Binding-site contacts:
Ligand atom OG contacts residue ILE101 of chain 1.J at 2.7 Å (h-bond).
Ligand atom CG contacts residue ARG100 of chain 1.J at 3.6 Å.
Ligand atom CD2 contacts residue TYR33 of chain 1.J at 3.4 Å (hydrophobic).
Ligand atom C contacts residue GLY99 of chain 1.J at 3.3 Å.
Ligand atom OG contacts residue THR100 of chain 1.K at 3.1 Å (h-bond).
Ligand atom OG contacts residue VAL104 of chain 1.J at 3.6 Å (h-bond).
Ligand atom CZ contacts residue TYR32 of chain 1.J at 3.3 Å (hydrophobic).
Ligand atom CB contacts residue PHE98 of chain 1.K at 3.6 Å (hydrophobic).
Ligand atom OG contacts residue SER99 of chain 1.K at 3.4 Å.
Ligand atom N contacts residue THR105 of chain 1.J at 3.0 Å (h-bond).
Ligand atom CD contacts residue TYR31 of chain 1.K at 3.5 Å (hydrophobic).
Ligand atom NH1 contacts residue TYR32 of chain 1.J at 2.7 Å (h-bond).
Ligand atom CD1 contacts residue ASN52 of chain 1.J at 3.4 Å.
Ligand atom CA contacts residue TYR31 of chain 1.K at 3.5 Å (hydrophobic).
Ligand atom C contacts residue TYR33 of chain 1.J at 3.4 Å (hydrophobic).
Ligand atom O contacts residue TYR32 of chain 1.J at 3.2 Å.
Ligand atom CB contacts residue TYR31 of chain 1.K at 3.4 Å (hydrophobic).
Ligand atom CB contacts residue ILE101 of chain 1.J at 3.4 Å (hydrophobic).
Ligand atom CA contacts residue GLY99 of chain 1.J at 3.3 Å.
Ligand atom O contacts residue TYR33 of chain 1.J at 3.5 Å.
Ligand atom CG contacts residue TRP50 of chain 1.J at 3.6 Å (hydrophobic).
Ligand atom CE contacts residue TRP50 of chain 1.J at 3.5 Å (hydrophobic).
Ligand atom CB contacts residue GLY99 of chain 1.J at 3.2 Å.
Ligand atom NH2 contacts residue TYR32 of chain 1.J at 3.3 Å (h-bond).
Ligand atom N contacts residue GLY31 of chain 1.J at 3.0 Å (h-bond).
Ligand atom CA contacts residue PHE98 of chain 1.K at 3.2 Å (hydrophobic).
Ligand atom CA contacts residue TYR33 of chain 1.J at 3.6 Å (hydrophobic).
Ligand atom CB contacts residue GLY31 of chain 1.J at 3.6 Å.
Ligand atom CG contacts residue TYR38 of chain 1.K at 3.4 Å (hydrophobic).
Ligand atom CD2 contacts residue ASN52 of chain 1.J at 3.3 Å.
Ligand atom C contacts residue PHE98 of chain 1.K at 3.5 Å (hydrophobic).
Ligand atom CA contacts residue THR105 of chain 1.J at 3.5 Å.
Ligand atom CD contacts residue TYR33 of chain 1.J at 3.5 Å (hydrophobic).
Ligand atom CD1 contacts residue THR30 of chain 1.J at 3.1 Å.
Ligand atom O contacts residue HIS35 of chain 1.J at 2.8 Å (h-bond).
Ligand atom N contacts residue PHE98 of chain 1.K at 2.8 Å (h-bond).
Ligand atom O contacts residue TYR33 of chain 1.J at 3.0 Å (h-bond).
Ligand atom O contacts residue GLY99 of chain 1.J at 3.3 Å (h-bond).
Ligand atom CB contacts residue VAL104 of chain 1.J at 3.4 Å (hydrophobic).
Ligand atom CB contacts residue ASP103 of chain 1.J at 3.5 Å.

Sequence of chain 1.K:
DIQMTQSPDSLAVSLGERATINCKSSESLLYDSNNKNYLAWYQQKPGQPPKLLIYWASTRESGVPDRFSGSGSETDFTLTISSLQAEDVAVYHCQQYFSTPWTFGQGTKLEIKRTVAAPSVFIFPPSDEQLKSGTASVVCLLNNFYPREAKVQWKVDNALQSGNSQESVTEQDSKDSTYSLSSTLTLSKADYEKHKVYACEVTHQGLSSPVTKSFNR

The small molecule below binds the protein below.
Small molecule (SMILES): CC(C)C[C@@H](C=O)NC(=O)[C@H](CCCN=C(N)N)NC(=O)[C@H](CO)NC(=O)[C@H](CCCCN)NC(=O)[C@H](C)NC(=O)[C@H](COP(=O)(O)O)NC(=O)[C@H](CO)NC(=O)[C@@H]1CCCN1C(=O)[C@@H](N)CO

Sequence of chain 1.J:
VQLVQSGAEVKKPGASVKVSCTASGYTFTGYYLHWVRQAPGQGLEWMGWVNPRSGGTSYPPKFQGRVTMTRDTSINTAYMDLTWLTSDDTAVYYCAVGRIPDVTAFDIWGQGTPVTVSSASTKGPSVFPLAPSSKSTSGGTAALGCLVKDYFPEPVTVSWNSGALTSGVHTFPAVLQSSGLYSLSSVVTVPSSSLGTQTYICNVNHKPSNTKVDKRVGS